Sequence of chain 1.E:
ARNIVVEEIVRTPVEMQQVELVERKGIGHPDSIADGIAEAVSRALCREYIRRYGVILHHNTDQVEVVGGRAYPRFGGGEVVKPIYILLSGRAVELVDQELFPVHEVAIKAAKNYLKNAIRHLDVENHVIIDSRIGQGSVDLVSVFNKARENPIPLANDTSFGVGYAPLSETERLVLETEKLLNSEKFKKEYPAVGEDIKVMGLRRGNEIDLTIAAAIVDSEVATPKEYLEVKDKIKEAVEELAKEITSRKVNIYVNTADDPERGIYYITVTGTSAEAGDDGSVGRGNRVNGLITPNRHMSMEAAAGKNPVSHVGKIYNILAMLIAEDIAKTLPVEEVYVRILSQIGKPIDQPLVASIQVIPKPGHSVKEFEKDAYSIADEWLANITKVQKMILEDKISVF

Binding-site contacts:
Ligand atom C8 contacts residue TYR268 of chain 1.F at 3.5 Å (hydrophobic).
Ligand atom C2' contacts residue SER275 of chain 1.F at 3.2 Å.
Ligand atom N7 contacts residue TYR268 of chain 1.F at 3.4 Å.
Ligand atom O3A contacts residue LYS200 of chain 1.F at 2.9 Å (salt-bridge).
Ligand atom C2' contacts residue TYR268 of chain 1.F at 3.4 Å (hydrophobic).
Ligand atom O3G contacts residue HIS30 of chain 1.F at 3.4 Å.
Ligand atom O2B contacts residue MG1 of chain 1.LA at 2.2 Å.
Ligand atom O3' contacts residue SER275 of chain 1.F at 2.8 Å (h-bond).
Ligand atom O2B contacts residue LYS200 of chain 1.F at 3.3 Å (salt-bridge).
Ligand atom N9 contacts residue TYR268 of chain 1.F at 3.3 Å (h-bond).
Ligand atom N1 contacts residue TYR268 of chain 1.F at 3.5 Å.
Ligand atom C3B contacts residue PO41 of chain 1.JA at 3.4 Å.
Ligand atom PG contacts residue MG1 of chain 1.KA at 3.4 Å.
Ligand atom C3' contacts residue SER275 of chain 1.F at 3.0 Å.
Ligand atom O1B contacts residue HIS313 of chain 1.E at 3.4 Å (h-bond).
Ligand atom O3G contacts residue MG1 of chain 1.KA at 2.0 Å.
Ligand atom O2' contacts residue HIS30 of chain 1.F at 3.2 Å.
Ligand atom O3G contacts residue ASP32 of chain 1.F at 2.7 Å (salt-bridge).
Ligand atom O2G contacts residue LYS200 of chain 1.F at 2.7 Å (salt-bridge).
Ligand atom C5 contacts residue TYR268 of chain 1.F at 3.5 Å (hydrophobic).
Ligand atom C6 contacts residue TYR268 of chain 1.F at 3.5 Å (hydrophobic).
Ligand atom N3 contacts residue TYR268 of chain 1.F at 3.5 Å.
Ligand atom O2' contacts residue ASP198 of chain 1.F at 2.9 Å (salt-bridge).
Ligand atom C1' contacts residue TYR268 of chain 1.F at 3.6 Å (hydrophobic).
Ligand atom PG contacts residue MG1 of chain 1.LA at 3.5 Å.
Ligand atom C2' contacts residue ASP198 of chain 1.F at 3.5 Å.
Ligand atom O3G contacts residue LYS26 of chain 1.F at 3.4 Å (salt-bridge).
Ligand atom PG contacts residue LYS200 of chain 1.F at 3.5 Å.
Ligand atom PB contacts residue MG1 of chain 1.LA at 3.5 Å.
Ligand atom O3G contacts residue PO41 of chain 1.JA at 2.8 Å (h-bond).
Ligand atom N3 contacts residue ALA215 of chain 1.F at 3.4 Å.
Ligand atom O3' contacts residue PRO31 of chain 1.F at 3.6 Å.
Ligand atom O1G contacts residue MG1 of chain 1.LA at 2.2 Å.
Ligand atom O1G contacts residue LYS200 of chain 1.F at 3.4 Å (salt-bridge).
Ligand atom C2 contacts residue ALA215 of chain 1.F at 3.6 Å (hydrophobic).
Ligand atom O2G contacts residue HIS30 of chain 1.F at 2.8 Å (h-bond).
Ligand atom O1G contacts residue PO41 of chain 1.JA at 3.3 Å (h-bond).
Ligand atom C3' contacts residue ASP280 of chain 1.F at 3.4 Å.
Ligand atom O1G contacts residue LYS26 of chain 1.F at 3.2 Å.
Ligand atom C4 contacts residue TYR268 of chain 1.F at 3.4 Å (hydrophobic).

Sequence of chain 1.F:
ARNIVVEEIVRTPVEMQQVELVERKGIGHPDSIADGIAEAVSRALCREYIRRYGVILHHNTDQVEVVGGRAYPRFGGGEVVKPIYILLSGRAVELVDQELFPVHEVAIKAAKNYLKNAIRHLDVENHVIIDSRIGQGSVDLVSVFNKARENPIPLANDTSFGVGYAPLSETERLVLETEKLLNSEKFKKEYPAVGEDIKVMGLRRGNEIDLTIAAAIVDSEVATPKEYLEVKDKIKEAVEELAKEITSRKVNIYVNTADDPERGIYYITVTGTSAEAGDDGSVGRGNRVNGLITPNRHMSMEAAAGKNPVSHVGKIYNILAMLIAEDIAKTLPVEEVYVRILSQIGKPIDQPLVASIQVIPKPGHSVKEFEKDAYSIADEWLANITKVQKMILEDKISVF

This protein binds this small molecule.
Small molecule (SMILES): Nc1ncnc2c1ncn2[C@@H]1O[C@H](CO[P](=O)(O)O[P](=O)(O)CP(=O)(O)O)[C@@H](O)[C@H]1O